The protein below binds the small molecule below.
Small molecule (SMILES): CC(=O)N[C@@H]1[C@@H](O)[C@H](O)[C@@H](CO)O[C@H]1O

Sequence of chain 1.B:
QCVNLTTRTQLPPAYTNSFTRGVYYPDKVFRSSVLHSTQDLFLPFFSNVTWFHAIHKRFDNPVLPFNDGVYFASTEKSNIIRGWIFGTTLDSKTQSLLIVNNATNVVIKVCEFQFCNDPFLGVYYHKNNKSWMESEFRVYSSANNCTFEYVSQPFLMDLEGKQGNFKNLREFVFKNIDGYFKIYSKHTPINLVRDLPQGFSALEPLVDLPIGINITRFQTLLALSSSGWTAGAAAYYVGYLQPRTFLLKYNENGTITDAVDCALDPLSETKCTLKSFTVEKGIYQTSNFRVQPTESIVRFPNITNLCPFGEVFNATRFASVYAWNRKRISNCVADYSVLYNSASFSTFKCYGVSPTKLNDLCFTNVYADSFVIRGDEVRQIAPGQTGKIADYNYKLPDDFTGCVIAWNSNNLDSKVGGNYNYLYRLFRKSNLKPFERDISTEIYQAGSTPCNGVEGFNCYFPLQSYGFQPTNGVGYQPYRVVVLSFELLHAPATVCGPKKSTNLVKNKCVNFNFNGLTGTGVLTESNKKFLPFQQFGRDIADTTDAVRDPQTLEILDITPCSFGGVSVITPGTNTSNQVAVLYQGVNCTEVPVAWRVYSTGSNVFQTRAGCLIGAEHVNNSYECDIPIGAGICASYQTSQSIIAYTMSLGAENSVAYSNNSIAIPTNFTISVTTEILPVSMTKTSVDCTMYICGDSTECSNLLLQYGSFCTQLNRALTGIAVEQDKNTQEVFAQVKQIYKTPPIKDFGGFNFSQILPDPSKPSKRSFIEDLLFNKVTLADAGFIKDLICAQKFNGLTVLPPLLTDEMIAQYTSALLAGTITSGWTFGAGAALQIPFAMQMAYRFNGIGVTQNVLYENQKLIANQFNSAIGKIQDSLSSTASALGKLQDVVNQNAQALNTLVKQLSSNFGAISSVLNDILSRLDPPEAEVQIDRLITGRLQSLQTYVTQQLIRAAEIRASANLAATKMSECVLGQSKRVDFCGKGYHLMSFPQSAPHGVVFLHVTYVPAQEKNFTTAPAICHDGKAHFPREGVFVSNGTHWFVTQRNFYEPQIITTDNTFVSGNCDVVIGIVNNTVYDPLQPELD

Binding-site contacts:
Ligand atom O4 contacts residue PHE361 of chain 1.B at 4.3 Å.
Ligand atom C1 contacts residue ASN330 of chain 1.B at 1.4 Å.
Ligand atom C8 contacts residue GLY326 of chain 1.B at 4.3 Å.
Ligand atom C6 contacts residue SER360 of chain 1.B at 4.4 Å.
Ligand atom C7 contacts residue ASN330 of chain 1.B at 3.9 Å.
Ligand atom N2 contacts residue ASN330 of chain 1.B at 2.8 Å (h-bond).
Ligand atom O4 contacts residue SER358 of chain 1.B at 3.8 Å.
Ligand atom O3 contacts residue SER358 of chain 1.B at 4.4 Å.
Ligand atom O4 contacts residue SER360 of chain 1.B at 4.1 Å.
Ligand atom C3 contacts residue ASN330 of chain 1.B at 3.8 Å.
Ligand atom C2 contacts residue ASN330 of chain 1.B at 2.5 Å.
Ligand atom C6 contacts residue ASN330 of chain 1.B at 4.4 Å.
Ligand atom C5 contacts residue ASN330 of chain 1.B at 3.7 Å.
Ligand atom C4 contacts residue ASN330 of chain 1.B at 4.3 Å.
Ligand atom O6 contacts residue SER360 of chain 1.B at 3.2 Å.
Ligand atom C1 contacts residue PHE329 of chain 1.B at 4.5 Å (hydrophobic).
Ligand atom O5 contacts residue ASN330 of chain 1.B at 2.4 Å (h-bond).